Sequence of chain 1.J:
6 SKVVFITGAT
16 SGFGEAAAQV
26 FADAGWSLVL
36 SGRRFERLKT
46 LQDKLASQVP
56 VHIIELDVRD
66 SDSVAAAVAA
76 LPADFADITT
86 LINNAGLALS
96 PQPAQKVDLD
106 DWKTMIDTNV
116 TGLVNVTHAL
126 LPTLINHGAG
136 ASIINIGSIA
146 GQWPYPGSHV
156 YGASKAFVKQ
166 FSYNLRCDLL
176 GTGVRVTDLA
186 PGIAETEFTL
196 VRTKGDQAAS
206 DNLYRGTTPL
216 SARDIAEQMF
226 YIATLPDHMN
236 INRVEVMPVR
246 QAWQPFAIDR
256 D

Binding-site contacts:
Ligand atom O5 contacts residue PHE193 of chain 1.J at 4.0 Å.
Ligand atom C2 contacts residue SER143 of chain 1.J at 4.2 Å.
Ligand atom O4 contacts residue PHE251 of chain 1.F at 4.0 Å.
Ligand atom C1 contacts residue PHE193 of chain 1.J at 3.5 Å (hydrophobic).
Ligand atom O4 contacts residue ILE144 of chain 1.J at 3.8 Å.
Ligand atom O5 contacts residue ILE188 of chain 1.J at 4.3 Å.
Ligand atom O6 contacts residue PHE193 of chain 1.J at 3.3 Å.
Ligand atom O7 contacts residue GLY187 of chain 1.J at 3.4 Å (h-bond).
Ligand atom C1 contacts residue TYR156 of chain 1.J at 3.3 Å (hydrophobic).
Ligand atom C2 contacts residue TYR150 of chain 1.J at 3.0 Å (hydrophobic).
Ligand atom O7 contacts residue PRO186 of chain 1.J at 4.5 Å.
Ligand atom O7 contacts residue SER143 of chain 1.J at 4.4 Å.
Ligand atom S3 contacts residue NDP1 of chain 1.EA at 4.3 Å.
Ligand atom C1 contacts residue NDP1 of chain 1.EA at 4.5 Å.
Ligand atom C1 contacts residue TYR150 of chain 1.J at 3.4 Å (hydrophobic).
Ligand atom S3 contacts residue ILE188 of chain 1.J at 4.2 Å.
Ligand atom C2 contacts residue ALA145 of chain 1.J at 4.2 Å (hydrophobic).
Ligand atom O6 contacts residue SER143 of chain 1.J at 3.7 Å.
Ligand atom O6 contacts residue NDP1 of chain 1.EA at 3.2 Å.
Ligand atom C2 contacts residue TYR156 of chain 1.J at 4.1 Å (hydrophobic).
Ligand atom O7 contacts residue ILE144 of chain 1.J at 4.2 Å.
Ligand atom C1 contacts residue SER143 of chain 1.J at 4.5 Å.
Ligand atom O7 contacts residue NDP1 of chain 1.EA at 3.1 Å.
Ligand atom O4 contacts residue ILE188 of chain 1.J at 4.2 Å.
Ligand atom O7 contacts residue ILE188 of chain 1.J at 3.6 Å (h-bond).
Ligand atom O4 contacts residue GLN246 of chain 1.J at 4.0 Å.
Ligand atom O6 contacts residue TYR156 of chain 1.J at 3.1 Å.
Ligand atom O5 contacts residue NDP1 of chain 1.EA at 4.0 Å.

A small-molecule ligand and the protein it binds are described below.
Small molecule (SMILES): O=S(=O)(O)CCO

Sequence of chain 1.F:
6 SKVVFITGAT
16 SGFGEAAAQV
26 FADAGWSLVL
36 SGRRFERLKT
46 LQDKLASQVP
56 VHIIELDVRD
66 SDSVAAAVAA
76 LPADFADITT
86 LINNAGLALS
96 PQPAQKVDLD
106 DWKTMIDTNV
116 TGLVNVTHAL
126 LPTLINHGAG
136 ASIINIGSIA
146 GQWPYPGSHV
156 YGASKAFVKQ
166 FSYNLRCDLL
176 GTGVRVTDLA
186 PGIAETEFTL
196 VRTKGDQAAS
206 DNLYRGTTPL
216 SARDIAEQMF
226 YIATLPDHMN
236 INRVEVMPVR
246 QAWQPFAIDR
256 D